Binding-site contacts:
Ligand atom O1P contacts residue HIS416 of chain 32.A at 4.2 Å.
Ligand atom C1' contacts residue HIS418 of chain 32.A at 4.1 Å.
Ligand atom C6 contacts residue VAL202 of chain 32.A at 3.9 Å (hydrophobic).
Ligand atom C6 contacts residue PRO419 of chain 32.A at 3.2 Å (hydrophobic).
Ligand atom O4' contacts residue HIS418 of chain 32.A at 4.1 Å.
Ligand atom C5 contacts residue SER420 of chain 32.A at 4.3 Å.
Ligand atom C6 contacts residue SER420 of chain 32.A at 4.3 Å.
Ligand atom C2' contacts residue PRO203 of chain 32.A at 4.0 Å (hydrophobic).
Ligand atom N1 contacts residue VAL202 of chain 32.A at 3.7 Å.
Ligand atom C2 contacts residue PRO419 of chain 32.A at 4.0 Å (hydrophobic).
Ligand atom N9 contacts residue PRO203 of chain 32.A at 4.2 Å.
Ligand atom N3 contacts residue PRO203 of chain 32.A at 4.4 Å.
Ligand atom N7 contacts residue SER420 of chain 32.A at 3.9 Å.
Ligand atom N7 contacts residue PRO419 of chain 32.A at 4.3 Å.
Ligand atom C2 contacts residue VAL202 of chain 32.A at 4.3 Å (hydrophobic).
Ligand atom N6 contacts residue PRO419 of chain 32.A at 3.4 Å (h-bond).
Ligand atom N1 contacts residue PRO419 of chain 32.A at 3.5 Å (h-bond).
Ligand atom N9 contacts residue HIS418 of chain 32.A at 4.3 Å.
Ligand atom C4 contacts residue PRO203 of chain 32.A at 4.2 Å (hydrophobic).
Ligand atom P contacts residue HIS416 of chain 32.A at 4.0 Å.
Ligand atom N6 contacts residue SER420 of chain 32.A at 4.0 Å.
Ligand atom C5 contacts residue PRO419 of chain 32.A at 3.7 Å (hydrophobic).
Ligand atom O2P contacts residue PRO419 of chain 32.A at 4.2 Å.
Ligand atom N6 contacts residue GLY427 of chain 32.A at 2.8 Å (h-bond).
Ligand atom C2 contacts residue GLY427 of chain 32.A at 3.4 Å.
Ligand atom N3 contacts residue PRO419 of chain 32.A at 4.3 Å.
Ligand atom N6 contacts residue VAL202 of chain 32.A at 4.0 Å.
Ligand atom O2P contacts residue HIS416 of chain 32.A at 2.8 Å (h-bond).
Ligand atom O5' contacts residue PRO419 of chain 32.A at 3.9 Å.
Ligand atom C8 contacts residue PRO203 of chain 32.A at 4.4 Å (hydrophobic).
Ligand atom C5 contacts residue PRO203 of chain 32.A at 4.3 Å (hydrophobic).
Ligand atom C8 contacts residue HIS418 of chain 32.A at 3.7 Å.
Ligand atom N1 contacts residue GLY427 of chain 32.A at 2.7 Å (h-bond).
Ligand atom N6 contacts residue PHE426 of chain 32.A at 3.8 Å.
Ligand atom C6 contacts residue PRO203 of chain 32.A at 4.4 Å (hydrophobic).
Ligand atom C4 contacts residue PRO419 of chain 32.A at 4.2 Å (hydrophobic).
Ligand atom N7 contacts residue HIS418 of chain 32.A at 4.4 Å.
Ligand atom C6 contacts residue GLY427 of chain 32.A at 3.7 Å.
Ligand atom O4' contacts residue PRO419 of chain 32.A at 4.3 Å.
Ligand atom N6 contacts residue GLY425 of chain 32.A at 4.1 Å.

Sequence of chain 32.A:
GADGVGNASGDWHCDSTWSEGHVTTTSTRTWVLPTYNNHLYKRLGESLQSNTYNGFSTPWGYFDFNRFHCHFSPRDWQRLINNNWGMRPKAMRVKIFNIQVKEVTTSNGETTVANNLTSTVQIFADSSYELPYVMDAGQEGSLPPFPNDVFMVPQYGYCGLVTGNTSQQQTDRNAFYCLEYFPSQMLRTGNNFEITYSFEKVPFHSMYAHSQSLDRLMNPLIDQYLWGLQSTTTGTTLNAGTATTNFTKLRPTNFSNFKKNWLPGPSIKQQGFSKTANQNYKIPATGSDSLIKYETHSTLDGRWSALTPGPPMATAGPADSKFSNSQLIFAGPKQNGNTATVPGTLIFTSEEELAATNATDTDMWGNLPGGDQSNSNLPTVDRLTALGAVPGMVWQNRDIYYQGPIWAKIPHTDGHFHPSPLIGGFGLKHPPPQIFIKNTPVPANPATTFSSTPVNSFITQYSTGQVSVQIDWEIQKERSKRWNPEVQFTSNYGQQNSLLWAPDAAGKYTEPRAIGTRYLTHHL

The protein below binds the small molecule below.
Small molecule (SMILES): Nc1ncnc2c1ncn2[C@H]1C[C@H](O)[C@@H](COP(=O)(O)O)O1